Sequence of chain 1.H:
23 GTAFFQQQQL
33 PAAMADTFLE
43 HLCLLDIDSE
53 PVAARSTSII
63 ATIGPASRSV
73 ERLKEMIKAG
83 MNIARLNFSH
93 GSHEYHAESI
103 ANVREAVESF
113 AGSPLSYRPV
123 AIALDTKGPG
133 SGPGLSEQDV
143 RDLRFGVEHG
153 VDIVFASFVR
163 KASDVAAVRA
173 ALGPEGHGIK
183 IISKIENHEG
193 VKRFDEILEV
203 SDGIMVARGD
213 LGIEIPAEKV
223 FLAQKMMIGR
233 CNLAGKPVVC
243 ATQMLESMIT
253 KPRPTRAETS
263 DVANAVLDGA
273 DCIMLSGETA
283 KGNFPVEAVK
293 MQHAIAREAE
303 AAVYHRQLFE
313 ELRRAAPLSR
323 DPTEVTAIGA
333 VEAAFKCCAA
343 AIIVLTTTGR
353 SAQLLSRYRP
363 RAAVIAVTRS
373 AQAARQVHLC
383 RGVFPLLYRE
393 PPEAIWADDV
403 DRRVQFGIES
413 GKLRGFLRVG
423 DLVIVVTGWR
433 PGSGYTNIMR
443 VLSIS

Binding-site contacts:
Ligand atom O3 contacts residue MG1 of chain 1.OA at 2.4 Å.
Ligand atom O4 contacts residue GLY211 of chain 1.H at 4.2 Å.
Ligand atom C2 contacts residue MG1 of chain 1.OA at 2.9 Å.
Ligand atom C1 contacts residue ALA209 of chain 1.H at 4.4 Å (hydrophobic).
Ligand atom O1 contacts residue LYS186 of chain 1.H at 3.6 Å (salt-bridge).
Ligand atom C1 contacts residue GLU188 of chain 1.H at 4.0 Å.
Ligand atom O1 contacts residue ARG87 of chain 1.H at 3.5 Å (salt-bridge).
Ligand atom O2 contacts residue GLY211 of chain 1.H at 3.4 Å (h-bond).
Ligand atom C2 contacts residue ALA209 of chain 1.H at 3.6 Å (hydrophobic).
Ligand atom O2 contacts residue THR244 of chain 1.H at 2.7 Å (h-bond).
Ligand atom O1 contacts residue MET276 of chain 1.H at 4.2 Å.
Ligand atom C1 contacts residue ARG87 of chain 1.H at 4.2 Å.
Ligand atom O2 contacts residue MG1 of chain 1.OA at 4.2 Å.
Ligand atom C2 contacts residue ASP212 of chain 1.H at 4.1 Å.
Ligand atom O2 contacts residue ASP212 of chain 1.H at 4.2 Å.
Ligand atom O1 contacts residue THR244 of chain 1.H at 4.0 Å.
Ligand atom O4 contacts residue MG1 of chain 1.OA at 2.1 Å.
Ligand atom O2 contacts residue ALA209 of chain 1.H at 3.4 Å.
Ligand atom O3 contacts residue ARG87 of chain 1.H at 4.1 Å.
Ligand atom C1 contacts residue THR244 of chain 1.H at 4.3 Å.
Ligand atom C1 contacts residue MG1 of chain 1.OA at 3.1 Å.
Ligand atom O4 contacts residue ALA209 of chain 1.H at 3.8 Å.
Ligand atom C2 contacts residue GLY211 of chain 1.H at 4.2 Å.
Ligand atom O3 contacts residue ASP212 of chain 1.H at 4.2 Å.
Ligand atom O1 contacts residue MG1 of chain 1.OA at 4.3 Å.
Ligand atom O2 contacts residue ARG210 of chain 1.H at 3.7 Å.
Ligand atom O4 contacts residue ASP212 of chain 1.H at 2.9 Å (salt-bridge).
Ligand atom O3 contacts residue GLU188 of chain 1.H at 3.7 Å.
Ligand atom O3 contacts residue LYS186 of chain 1.H at 3.0 Å (salt-bridge).
Ligand atom C2 contacts residue GLU188 of chain 1.H at 3.4 Å.
Ligand atom C1 contacts residue LYS186 of chain 1.H at 3.4 Å.
Ligand atom O4 contacts residue GLU188 of chain 1.H at 2.6 Å (salt-bridge).
Ligand atom C2 contacts residue THR244 of chain 1.H at 3.7 Å.
Ligand atom O2 contacts residue GLU188 of chain 1.H at 4.4 Å.

The small molecule below binds the protein below.
Small molecule (SMILES): O=C([O-])C(=O)[O-]